This protein binds this small molecule.
Small molecule (SMILES): CC(=O)N[C@@H]1[C@@H](O)[C@H](O)[C@@H](CO)O[C@H]1O

Binding-site contacts:
Ligand atom C2 contacts residue ASN154 of chain 1.B at 2.1 Å.
Ligand atom N2 contacts residue ASN154 of chain 1.B at 2.5 Å (h-bond).
Ligand atom C8 contacts residue ALA147 of chain 1.B at 4.4 Å (hydrophobic).
Ligand atom O3 contacts residue ASN154 of chain 1.B at 4.4 Å.
Ligand atom C7 contacts residue ALA147 of chain 1.B at 4.0 Å (hydrophobic).
Ligand atom C7 contacts residue SER151 of chain 1.B at 4.2 Å.
Ligand atom C1 contacts residue ASN154 of chain 1.B at 1.4 Å.
Ligand atom O7 contacts residue SER151 of chain 1.B at 4.0 Å.
Ligand atom O5 contacts residue ASN154 of chain 1.B at 2.4 Å (h-bond).
Ligand atom O7 contacts residue ASN154 of chain 1.B at 4.1 Å.
Ligand atom C3 contacts residue ASN154 of chain 1.B at 3.5 Å.
Ligand atom O5 contacts residue THR156 of chain 1.B at 4.3 Å.
Ligand atom C8 contacts residue GLY150 of chain 1.B at 3.6 Å.
Ligand atom O7 contacts residue ALA147 of chain 1.B at 3.2 Å (h-bond).
Ligand atom C7 contacts residue ASN154 of chain 1.B at 3.6 Å.
Ligand atom N2 contacts residue GLY150 of chain 1.B at 4.2 Å.
Ligand atom O7 contacts residue GLY150 of chain 1.B at 4.0 Å.
Ligand atom C5 contacts residue ASN154 of chain 1.B at 3.6 Å.
Ligand atom O6 contacts residue THR156 of chain 1.B at 4.5 Å.
Ligand atom C7 contacts residue GLY150 of chain 1.B at 3.8 Å.
Ligand atom C4 contacts residue ASN154 of chain 1.B at 4.0 Å.

Sequence of chain 1.B:
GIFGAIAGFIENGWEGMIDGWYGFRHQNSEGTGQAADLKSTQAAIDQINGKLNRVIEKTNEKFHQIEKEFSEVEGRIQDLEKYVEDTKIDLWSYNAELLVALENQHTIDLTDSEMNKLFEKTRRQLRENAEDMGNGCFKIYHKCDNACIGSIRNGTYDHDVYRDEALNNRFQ